Binding-site contacts:
Ligand atom O1 contacts residue ARG188 of chain 1.A at 3.2 Å (salt-bridge).
Ligand atom O6 contacts residue SER144 of chain 1.A at 3.3 Å (h-bond).
Ligand atom C5 contacts residue LEU167 of chain 1.A at 3.8 Å (hydrophobic).
Ligand atom C13 contacts residue SER144 of chain 1.A at 3.7 Å.
Ligand atom S2 contacts residue CYS145 of chain 1.A at 3.2 Å (h-bond).
Ligand atom O5 contacts residue GLU166 of chain 1.A at 3.6 Å.
Ligand atom O1 contacts residue GLN189 of chain 1.A at 3.1 Å.
Ligand atom O3 contacts residue MET165 of chain 1.A at 3.2 Å.
Ligand atom C15 contacts residue ASN142 of chain 1.A at 3.4 Å.
Ligand atom N3 contacts residue HIS164 of chain 1.A at 3.1 Å (h-bond).
Ligand atom C16 contacts residue GLU166 of chain 1.A at 3.8 Å.
Ligand atom O5 contacts residue PHE140 of chain 1.A at 3.2 Å.
Ligand atom C12 contacts residue CYS145 of chain 1.A at 2.8 Å (hydrophobic).
Ligand atom N4 contacts residue GLU166 of chain 1.A at 3.1 Å (salt-bridge).
Ligand atom O1 contacts residue THR190 of chain 1.A at 3.2 Å (h-bond).
Ligand atom O2 contacts residue PRO168 of chain 1.A at 3.4 Å.
Ligand atom C13 contacts residue CYS145 of chain 1.A at 3.3 Å (hydrophobic).
Ligand atom C5 contacts residue MET165 of chain 1.A at 3.8 Å (hydrophobic).
Ligand atom O6 contacts residue GLY143 of chain 1.A at 3.1 Å (h-bond).
Ligand atom O2 contacts residue THR190 of chain 1.A at 3.0 Å (h-bond).
Ligand atom S1 contacts residue THR190 of chain 1.A at 3.7 Å.
Ligand atom C18 contacts residue CYS145 of chain 1.A at 1.9 Å (hydrophobic).
Ligand atom C5 contacts residue GLU166 of chain 1.A at 3.5 Å.
Ligand atom C10 contacts residue MET165 of chain 1.A at 3.7 Å (hydrophobic).
Ligand atom C28 contacts residue HIS41 of chain 1.A at 3.3 Å.
Ligand atom C23 contacts residue THR25 of chain 1.A at 3.6 Å.
Ligand atom C19 contacts residue CYS145 of chain 1.A at 2.9 Å (hydrophobic).
Ligand atom S2 contacts residue HIS41 of chain 1.A at 3.2 Å (h-bond).
Ligand atom O6 contacts residue CYS145 of chain 1.A at 2.6 Å (h-bond).
Ligand atom N3 contacts residue CYS145 of chain 1.A at 3.1 Å (h-bond).
Ligand atom C17 contacts residue GLU166 of chain 1.A at 3.5 Å.
Ligand atom C16 contacts residue ASN142 of chain 1.A at 3.7 Å.
Ligand atom C13 contacts residue LEU141 of chain 1.A at 3.7 Å (hydrophobic).
Ligand atom C10 contacts residue HIS164 of chain 1.A at 3.7 Å.
Ligand atom O5 contacts residue HIS172 of chain 1.A at 3.6 Å.
Ligand atom O5 contacts residue HIS163 of chain 1.A at 2.8 Å (h-bond).
Ligand atom N4 contacts residue PHE140 of chain 1.A at 3.1 Å (h-bond).
Ligand atom N1 contacts residue GLU166 of chain 1.A at 3.1 Å (salt-bridge).
Ligand atom C24 contacts residue HIS41 of chain 1.A at 3.2 Å.
Ligand atom O3 contacts residue GLU166 of chain 1.A at 2.9 Å (salt-bridge).

The small molecule below binds the protein below.
Small molecule (SMILES): CC(C)[C@H](NS(C)(=O)=O)C(=O)N1C[C@H]2[C@@H]([C@H]1C(=O)N[C@@H](C[C@@H]1CCNC1=O)[C@H](O)c1nc3ccccc3s1)C2(C)C

Sequence of chain 1.A:
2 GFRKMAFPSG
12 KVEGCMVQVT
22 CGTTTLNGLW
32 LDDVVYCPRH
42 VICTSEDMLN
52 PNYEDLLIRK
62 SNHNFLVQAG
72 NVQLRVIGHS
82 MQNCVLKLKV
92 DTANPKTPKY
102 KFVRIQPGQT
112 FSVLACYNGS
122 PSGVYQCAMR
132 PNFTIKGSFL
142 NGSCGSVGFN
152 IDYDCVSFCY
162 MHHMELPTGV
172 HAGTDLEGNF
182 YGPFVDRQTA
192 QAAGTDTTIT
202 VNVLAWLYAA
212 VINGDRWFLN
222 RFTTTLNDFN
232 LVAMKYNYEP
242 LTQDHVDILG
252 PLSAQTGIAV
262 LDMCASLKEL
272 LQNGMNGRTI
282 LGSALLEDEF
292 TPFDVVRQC